A protein and the small-molecule ligand that binds it are described below.
Small molecule (SMILES): CC(=O)N[C@H]1[C@H](O[C@H]2[C@H](O)[C@@H](NC(C)=O)CO[C@@H]2CO)O[C@H](CO)[C@@H](O)[C@@H]1O

Sequence of chain 1.B:
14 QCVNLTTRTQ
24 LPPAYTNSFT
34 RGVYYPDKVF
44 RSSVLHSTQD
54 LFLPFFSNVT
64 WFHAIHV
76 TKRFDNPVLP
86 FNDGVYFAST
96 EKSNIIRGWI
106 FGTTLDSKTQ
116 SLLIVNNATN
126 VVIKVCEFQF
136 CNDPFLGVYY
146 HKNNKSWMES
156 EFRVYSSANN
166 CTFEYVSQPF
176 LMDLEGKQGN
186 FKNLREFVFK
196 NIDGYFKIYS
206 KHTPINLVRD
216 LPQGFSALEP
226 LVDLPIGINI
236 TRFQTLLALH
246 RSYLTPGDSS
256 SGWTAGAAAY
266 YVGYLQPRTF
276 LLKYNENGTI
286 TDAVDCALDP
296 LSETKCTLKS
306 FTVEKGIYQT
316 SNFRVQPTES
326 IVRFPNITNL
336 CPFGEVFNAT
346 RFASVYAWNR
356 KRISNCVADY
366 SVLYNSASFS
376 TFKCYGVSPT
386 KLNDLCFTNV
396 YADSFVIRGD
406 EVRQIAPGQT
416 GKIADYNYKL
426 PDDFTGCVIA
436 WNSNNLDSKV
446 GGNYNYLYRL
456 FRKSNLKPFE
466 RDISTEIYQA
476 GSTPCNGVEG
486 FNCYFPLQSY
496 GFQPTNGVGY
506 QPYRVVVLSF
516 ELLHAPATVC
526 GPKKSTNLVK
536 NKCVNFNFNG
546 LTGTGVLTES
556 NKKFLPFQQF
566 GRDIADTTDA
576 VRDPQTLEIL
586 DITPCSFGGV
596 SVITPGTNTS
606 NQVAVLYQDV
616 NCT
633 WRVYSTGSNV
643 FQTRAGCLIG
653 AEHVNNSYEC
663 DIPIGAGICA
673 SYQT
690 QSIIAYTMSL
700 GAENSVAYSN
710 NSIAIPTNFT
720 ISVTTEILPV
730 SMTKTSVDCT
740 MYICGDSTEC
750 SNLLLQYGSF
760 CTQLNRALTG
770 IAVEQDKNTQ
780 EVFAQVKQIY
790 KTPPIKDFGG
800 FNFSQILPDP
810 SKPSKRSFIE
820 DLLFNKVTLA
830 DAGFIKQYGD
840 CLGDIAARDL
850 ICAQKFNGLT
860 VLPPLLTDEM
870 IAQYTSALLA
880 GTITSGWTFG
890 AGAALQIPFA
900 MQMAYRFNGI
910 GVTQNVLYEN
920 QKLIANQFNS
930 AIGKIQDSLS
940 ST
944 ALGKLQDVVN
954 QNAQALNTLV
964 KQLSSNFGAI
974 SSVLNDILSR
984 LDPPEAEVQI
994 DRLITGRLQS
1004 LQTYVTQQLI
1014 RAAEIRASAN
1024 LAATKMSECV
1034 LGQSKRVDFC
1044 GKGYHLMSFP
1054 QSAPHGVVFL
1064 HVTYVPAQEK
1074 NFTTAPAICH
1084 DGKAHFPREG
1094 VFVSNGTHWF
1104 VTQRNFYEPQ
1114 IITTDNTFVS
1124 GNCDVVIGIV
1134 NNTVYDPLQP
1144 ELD

Binding-site contacts:
Ligand atom N2 contacts residue ASN1074 of chain 1.A at 2.7 Å (h-bond).
Ligand atom C8 contacts residue ASN1074 of chain 1.A at 4.3 Å.
Ligand atom C1 contacts residue ASN1074 of chain 1.A at 1.5 Å.
Ligand atom C7 contacts residue ASN1074 of chain 1.A at 3.2 Å.
Ligand atom C8 contacts residue GLU1072 of chain 1.A at 3.8 Å.
Ligand atom O5 contacts residue ASN1074 of chain 1.A at 2.4 Å (h-bond).
Ligand atom C3 contacts residue ASN1074 of chain 1.A at 3.7 Å.
Ligand atom C5 contacts residue ASN1074 of chain 1.A at 3.7 Å.
Ligand atom C6 contacts residue ALA706 of chain 1.A at 4.4 Å (hydrophobic).
Ligand atom C4 contacts residue ALA706 of chain 1.A at 4.5 Å (hydrophobic).
Ligand atom O7 contacts residue ASN1074 of chain 1.A at 3.4 Å (h-bond).
Ligand atom C7 contacts residue ALA706 of chain 1.A at 4.2 Å (hydrophobic).
Ligand atom C4 contacts residue ASN1074 of chain 1.A at 4.2 Å.
Ligand atom C1 contacts residue GLN895 of chain 1.B at 4.3 Å.
Ligand atom O4 contacts residue ALA706 of chain 1.A at 4.1 Å.
Ligand atom N2 contacts residue ALA706 of chain 1.A at 3.9 Å.
Ligand atom C2 contacts residue ASN1074 of chain 1.A at 2.3 Å.
Ligand atom C5 contacts residue ALA706 of chain 1.A at 3.8 Å (hydrophobic).
Ligand atom C8 contacts residue LYS1073 of chain 1.A at 4.5 Å.
Ligand atom O7 contacts residue ALA706 of chain 1.A at 3.9 Å.

Sequence of chain 1.A:
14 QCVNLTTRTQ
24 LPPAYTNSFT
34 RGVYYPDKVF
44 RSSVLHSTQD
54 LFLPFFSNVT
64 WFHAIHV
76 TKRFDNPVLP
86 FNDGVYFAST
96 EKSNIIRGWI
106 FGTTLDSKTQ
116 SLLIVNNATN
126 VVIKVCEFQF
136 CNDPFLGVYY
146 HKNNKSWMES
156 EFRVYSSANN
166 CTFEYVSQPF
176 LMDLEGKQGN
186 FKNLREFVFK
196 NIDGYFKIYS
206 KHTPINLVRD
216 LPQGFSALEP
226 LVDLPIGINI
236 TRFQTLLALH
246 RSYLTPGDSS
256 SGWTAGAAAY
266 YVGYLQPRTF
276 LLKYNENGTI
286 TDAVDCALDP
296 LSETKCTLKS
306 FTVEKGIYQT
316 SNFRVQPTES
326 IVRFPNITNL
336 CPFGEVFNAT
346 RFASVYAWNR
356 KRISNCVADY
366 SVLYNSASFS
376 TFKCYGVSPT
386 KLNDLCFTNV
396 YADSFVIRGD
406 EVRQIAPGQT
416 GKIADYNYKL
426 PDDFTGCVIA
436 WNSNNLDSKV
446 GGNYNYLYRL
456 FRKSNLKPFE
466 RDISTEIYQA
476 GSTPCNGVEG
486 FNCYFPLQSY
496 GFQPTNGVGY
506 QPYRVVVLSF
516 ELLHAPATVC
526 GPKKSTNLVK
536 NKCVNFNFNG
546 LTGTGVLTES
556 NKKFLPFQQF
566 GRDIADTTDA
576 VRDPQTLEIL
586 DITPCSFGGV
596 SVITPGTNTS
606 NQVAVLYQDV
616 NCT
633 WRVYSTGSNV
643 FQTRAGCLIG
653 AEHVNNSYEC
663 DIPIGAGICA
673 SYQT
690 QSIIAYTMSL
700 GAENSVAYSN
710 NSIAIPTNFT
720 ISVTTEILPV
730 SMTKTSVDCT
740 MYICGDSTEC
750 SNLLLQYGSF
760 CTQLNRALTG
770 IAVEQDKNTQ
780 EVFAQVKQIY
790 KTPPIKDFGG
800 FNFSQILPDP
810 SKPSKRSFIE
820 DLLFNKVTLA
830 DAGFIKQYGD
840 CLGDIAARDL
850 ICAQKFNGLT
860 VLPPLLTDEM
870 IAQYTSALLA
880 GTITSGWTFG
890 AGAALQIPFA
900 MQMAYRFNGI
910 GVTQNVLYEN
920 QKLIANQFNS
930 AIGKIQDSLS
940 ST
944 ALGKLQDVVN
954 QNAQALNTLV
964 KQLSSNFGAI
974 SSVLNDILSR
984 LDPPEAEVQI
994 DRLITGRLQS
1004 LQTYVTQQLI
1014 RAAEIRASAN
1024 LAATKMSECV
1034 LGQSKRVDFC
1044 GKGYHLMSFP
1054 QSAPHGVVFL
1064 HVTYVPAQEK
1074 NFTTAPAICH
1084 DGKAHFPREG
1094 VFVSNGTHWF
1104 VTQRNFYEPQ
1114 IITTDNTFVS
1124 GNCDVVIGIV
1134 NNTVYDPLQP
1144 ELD